Sequence of chain 1.A:
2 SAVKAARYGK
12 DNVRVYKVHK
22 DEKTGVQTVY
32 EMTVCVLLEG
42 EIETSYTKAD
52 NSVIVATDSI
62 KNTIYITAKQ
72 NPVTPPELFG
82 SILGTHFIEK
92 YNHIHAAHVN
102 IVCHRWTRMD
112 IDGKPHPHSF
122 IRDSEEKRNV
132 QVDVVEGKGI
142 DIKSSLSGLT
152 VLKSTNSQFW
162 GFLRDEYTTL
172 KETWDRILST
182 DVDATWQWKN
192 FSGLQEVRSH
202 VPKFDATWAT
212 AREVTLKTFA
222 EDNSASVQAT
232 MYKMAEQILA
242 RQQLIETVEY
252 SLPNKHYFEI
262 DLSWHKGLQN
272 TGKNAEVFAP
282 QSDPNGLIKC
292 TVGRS

A protein and the small-molecule ligand that binds it are described below.
Small molecule (SMILES): N[C@@H](CS)C(=O)O

Binding-site contacts:
Ligand atom CB contacts residue LEU288 of chain 1.A at 4.1 Å (hydrophobic).
Ligand atom CB contacts residue ASP12 of chain 2.A at 3.8 Å.
Ligand atom N contacts residue ASN101 of chain 2.A at 4.3 Å.
Ligand atom O contacts residue LYS290 of chain 1.A at 3.7 Å.
Ligand atom CA contacts residue CYS36 of chain 2.A at 4.4 Å (hydrophobic).
Ligand atom CB contacts residue CYS36 of chain 2.A at 3.0 Å (hydrophobic).
Ligand atom O contacts residue LEU288 of chain 1.A at 4.0 Å.
Ligand atom SG contacts residue CYS36 of chain 2.A at 2.0 Å (h-bond).
Ligand atom SG contacts residue ASN101 of chain 2.A at 4.4 Å.
Ligand atom SG contacts residue LEU38 of chain 2.A at 3.9 Å.

Sequence of chain 2.A:
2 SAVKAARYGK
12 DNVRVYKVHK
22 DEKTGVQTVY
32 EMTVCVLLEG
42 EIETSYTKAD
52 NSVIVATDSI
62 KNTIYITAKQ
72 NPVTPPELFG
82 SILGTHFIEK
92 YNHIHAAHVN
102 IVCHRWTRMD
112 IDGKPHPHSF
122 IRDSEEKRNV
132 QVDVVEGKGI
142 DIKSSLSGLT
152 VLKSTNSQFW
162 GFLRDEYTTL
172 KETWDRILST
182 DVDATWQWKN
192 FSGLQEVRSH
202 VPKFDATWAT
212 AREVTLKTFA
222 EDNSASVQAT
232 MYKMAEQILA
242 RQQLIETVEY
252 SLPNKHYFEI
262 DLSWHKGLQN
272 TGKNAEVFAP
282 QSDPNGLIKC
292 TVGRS